Binding-site contacts:
Ligand atom S19 contacts residue LEU144 of chain 1.A at 3.9 Å.
Ligand atom CL3 contacts residue TRP158 of chain 1.A at 3.9 Å.
Ligand atom C18 contacts residue ALA94 of chain 1.A at 3.7 Å (hydrophobic).
Ligand atom C21 contacts residue ALA94 of chain 1.A at 3.9 Å (hydrophobic).
Ligand atom C27 contacts residue TRP158 of chain 1.A at 3.7 Å (hydrophobic).
Ligand atom N22 contacts residue TYR93 of chain 1.A at 3.9 Å.
Ligand atom N22 contacts residue ALA94 of chain 1.A at 3.0 Å (h-bond).
Ligand atom C21 contacts residue ALA41 of chain 1.A at 3.4 Å (hydrophobic).
Ligand atom C11 contacts residue LEU20 of chain 1.A at 3.9 Å (hydrophobic).
Ligand atom CL3 contacts residue PHE156 of chain 1.A at 3.8 Å.
Ligand atom O9 contacts residue ARG101 of chain 1.A at 3.8 Å.
Ligand atom CL3 contacts residue LEU91 of chain 1.A at 3.4 Å.
Ligand atom N17 contacts residue LEU20 of chain 1.A at 3.9 Å.
Ligand atom C14 contacts residue PRO95 of chain 1.A at 3.8 Å (hydrophobic).
Ligand atom C14 contacts residue ALA94 of chain 1.A at 3.4 Å (hydrophobic).
Ligand atom C14 contacts residue GLY97 of chain 1.A at 3.5 Å.
Ligand atom C6 contacts residue THR98 of chain 1.A at 3.4 Å.
Ligand atom CL3 contacts residue LEU75 of chain 1.A at 3.9 Å.
Ligand atom C27 contacts residue ALA154 of chain 1.A at 3.3 Å (hydrophobic).
Ligand atom F30 contacts residue LYS43 of chain 1.A at 3.7 Å.
Ligand atom O9 contacts residue THR98 of chain 1.A at 3.9 Å.
Ligand atom C28 contacts residue GLU141 of chain 1.A at 3.6 Å.
Ligand atom C29 contacts residue GLU141 of chain 1.A at 3.9 Å.
Ligand atom C10 contacts residue GLY21 of chain 1.A at 3.9 Å.
Ligand atom C28 contacts residue TRP158 of chain 1.A at 3.9 Å (hydrophobic).
Ligand atom N22 contacts residue LEU144 of chain 1.A at 3.8 Å.
Ligand atom N12 contacts residue LEU20 of chain 1.A at 3.9 Å.
Ligand atom C20 contacts residue LEU144 of chain 1.A at 3.6 Å (hydrophobic).
Ligand atom C16 contacts residue LEU20 of chain 1.A at 3.8 Å (hydrophobic).
Ligand atom C18 contacts residue LEU144 of chain 1.A at 3.8 Å (hydrophobic).
Ligand atom C21 contacts residue GLU92 of chain 1.A at 3.3 Å.
Ligand atom C15 contacts residue GLY97 of chain 1.A at 3.7 Å.
Ligand atom N17 contacts residue ALA94 of chain 1.A at 2.7 Å (h-bond).
Ligand atom C21 contacts residue LEU144 of chain 1.A at 3.6 Å (hydrophobic).
Ligand atom N22 contacts residue GLU92 of chain 1.A at 3.8 Å.
Ligand atom C26 contacts residue TRP158 of chain 1.A at 3.7 Å (hydrophobic).
Ligand atom C13 contacts residue ALA94 of chain 1.A at 3.5 Å (hydrophobic).
Ligand atom C10 contacts residue LEU20 of chain 1.A at 3.8 Å (hydrophobic).
Ligand atom C20 contacts residue VAL28 of chain 1.A at 3.9 Å (hydrophobic).
Ligand atom C20 contacts residue ALA41 of chain 1.A at 3.8 Å (hydrophobic).

Sequence of chain 1.A:
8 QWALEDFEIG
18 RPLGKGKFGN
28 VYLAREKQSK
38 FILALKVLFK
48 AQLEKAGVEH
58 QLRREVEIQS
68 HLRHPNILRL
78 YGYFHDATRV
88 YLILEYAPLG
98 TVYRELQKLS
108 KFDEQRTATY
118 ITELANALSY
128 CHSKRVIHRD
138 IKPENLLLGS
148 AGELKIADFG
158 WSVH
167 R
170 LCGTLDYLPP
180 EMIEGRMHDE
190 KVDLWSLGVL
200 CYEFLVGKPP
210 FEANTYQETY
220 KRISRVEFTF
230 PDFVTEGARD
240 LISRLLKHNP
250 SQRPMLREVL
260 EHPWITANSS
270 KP

The protein below binds the small molecule below.
Small molecule (SMILES): O=C(O)C1(Cc2cccc(Nc3nccs3)n2)CCC(Oc2cccc(Cl)c2F)CC1